Binding-site contacts:
Ligand atom N01 contacts residue ASP251 of chain 1.A at 2.7 Å (salt-bridge).
Ligand atom C16 contacts residue TYR37 of chain 1.A at 3.7 Å (hydrophobic).
Ligand atom C02 contacts residue GLY253 of chain 1.A at 3.6 Å.
Ligand atom C02 contacts residue ASP55 of chain 1.A at 3.5 Å.
Ligand atom N03 contacts residue ASP55 of chain 1.A at 2.8 Å (salt-bridge).
Ligand atom C17 contacts residue GLY34 of chain 1.A at 3.7 Å.
Ligand atom C13 contacts residue GLY253 of chain 1.A at 3.6 Å.
Ligand atom O18 contacts residue THR255 of chain 1.A at 3.1 Å (h-bond).
Ligand atom C04 contacts residue ASP55 of chain 1.A at 3.7 Å.
Ligand atom C17 contacts residue THR255 of chain 1.A at 3.4 Å.
Ligand atom C23 contacts residue ILE141 of chain 1.A at 3.7 Å (hydrophobic).
Ligand atom C16 contacts residue ALA358 of chain 1.A at 3.6 Å (hydrophobic).
Ligand atom O10 contacts residue ILE133 of chain 1.A at 3.8 Å.
Ligand atom C07 contacts residue GLY253 of chain 1.A at 3.5 Å.
Ligand atom C13 contacts residue SER252 of chain 1.A at 3.3 Å.
Ligand atom F27 contacts residue TYR94 of chain 1.A at 3.2 Å.
Ligand atom O18 contacts residue GLN35 of chain 1.A at 3.2 Å (h-bond).
Ligand atom N01 contacts residue GLY253 of chain 1.A at 3.5 Å.
Ligand atom N01 contacts residue ASP55 of chain 1.A at 2.8 Å (salt-bridge).
Ligand atom C06 contacts residue GLY253 of chain 1.A at 3.3 Å.
Ligand atom C20 contacts residue GLY36 of chain 1.A at 3.3 Å.
Ligand atom O18 contacts residue GLY34 of chain 1.A at 3.0 Å.
Ligand atom O18 contacts residue GLY36 of chain 1.A at 3.2 Å (h-bond).
Ligand atom C09 contacts residue GLY253 of chain 1.A at 3.8 Å.
Ligand atom C19 contacts residue GLY36 of chain 1.A at 3.2 Å.
Ligand atom F24 contacts residue TYR94 of chain 1.A at 3.2 Å.
Ligand atom C19 contacts residue THR255 of chain 1.A at 3.0 Å.
Ligand atom C25 contacts residue ILE141 of chain 1.A at 3.7 Å (hydrophobic).
Ligand atom O15 contacts residue ALA358 of chain 1.A at 3.2 Å.
Ligand atom F24 contacts residue PHE131 of chain 1.A at 3.3 Å.
Ligand atom C13 contacts residue THR254 of chain 1.A at 3.8 Å.
Ligand atom C25 contacts residue TYR94 of chain 1.A at 3.4 Å (hydrophobic).
Ligand atom C14 contacts residue GLY36 of chain 1.A at 3.7 Å.
Ligand atom N08 contacts residue GLY253 of chain 1.A at 2.9 Å (h-bond).
Ligand atom C20 contacts residue THR255 of chain 1.A at 3.5 Å.
Ligand atom N12 contacts residue GLY253 of chain 1.A at 3.1 Å (h-bond).
Ligand atom C14 contacts residue THR255 of chain 1.A at 3.4 Å.
Ligand atom C25 contacts residue ASP55 of chain 1.A at 3.3 Å.
Ligand atom C20 contacts residue GLN35 of chain 1.A at 3.5 Å.
Ligand atom C26 contacts residue TYR94 of chain 1.A at 3.6 Å (hydrophobic).

Sequence of chain 1.A:
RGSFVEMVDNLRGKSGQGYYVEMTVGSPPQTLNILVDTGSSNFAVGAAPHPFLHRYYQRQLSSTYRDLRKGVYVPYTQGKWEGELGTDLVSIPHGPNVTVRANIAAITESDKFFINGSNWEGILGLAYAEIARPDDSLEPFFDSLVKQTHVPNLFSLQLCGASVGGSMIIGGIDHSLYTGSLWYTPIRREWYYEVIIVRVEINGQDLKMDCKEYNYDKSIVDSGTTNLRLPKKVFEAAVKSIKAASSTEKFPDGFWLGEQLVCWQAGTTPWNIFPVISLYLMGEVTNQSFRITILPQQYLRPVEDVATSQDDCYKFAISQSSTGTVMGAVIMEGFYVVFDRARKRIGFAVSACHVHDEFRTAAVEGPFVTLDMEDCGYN

A small-molecule ligand and the protein it binds are described below.
Small molecule (SMILES): C[C@H]1SC(N)=N[C@](C)(c2cc(NC(=O)c3cc4c(cn3)OCCO4)ccc2F)[C@H]1F